Sequence of chain 1.E:
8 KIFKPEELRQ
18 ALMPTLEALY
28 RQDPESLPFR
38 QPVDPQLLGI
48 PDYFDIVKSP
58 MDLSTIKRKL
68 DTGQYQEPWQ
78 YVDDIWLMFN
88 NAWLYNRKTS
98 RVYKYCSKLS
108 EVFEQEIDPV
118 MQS

The protein below binds the small molecule below.
Small molecule (SMILES): CCc1c(C(=O)NCc2cccc(Cl)c2)[nH]c(C)c1C(C)=O

Binding-site contacts:
Ligand atom C12 contacts residue GLN38 of chain 1.E at 3.2 Å.
Ligand atom C9 contacts residue ARG37 of chain 1.E at 4.3 Å.
Ligand atom C15 contacts residue ARG37 of chain 1.E at 4.2 Å.
Ligand atom C13 contacts residue GLN38 of chain 1.E at 2.7 Å.
Ligand atom O1 contacts residue ARG37 of chain 1.E at 3.3 Å (salt-bridge).
Ligand atom C13 contacts residue ARG37 of chain 1.E at 3.9 Å.
Ligand atom CL contacts residue LEU34 of chain 1.E at 4.0 Å.
Ligand atom C12 contacts residue ARG37 of chain 1.E at 3.6 Å.
Ligand atom C14 contacts residue LEU34 of chain 1.E at 4.2 Å (hydrophobic).
Ligand atom C16 contacts residue ARG37 of chain 1.E at 3.6 Å.
Ligand atom C10 contacts residue ARG37 of chain 1.E at 3.9 Å.
Ligand atom C13 contacts residue LEU34 of chain 1.E at 3.9 Å (hydrophobic).
Ligand atom C15 contacts residue LEU34 of chain 1.E at 4.0 Å (hydrophobic).
Ligand atom C14 contacts residue GLN38 of chain 1.E at 3.9 Å.
Ligand atom C11 contacts residue ARG37 of chain 1.E at 3.8 Å.
Ligand atom C10 contacts residue TYR27 of chain 1.E at 4.1 Å (hydrophobic).